Sequence of chain 1.S:
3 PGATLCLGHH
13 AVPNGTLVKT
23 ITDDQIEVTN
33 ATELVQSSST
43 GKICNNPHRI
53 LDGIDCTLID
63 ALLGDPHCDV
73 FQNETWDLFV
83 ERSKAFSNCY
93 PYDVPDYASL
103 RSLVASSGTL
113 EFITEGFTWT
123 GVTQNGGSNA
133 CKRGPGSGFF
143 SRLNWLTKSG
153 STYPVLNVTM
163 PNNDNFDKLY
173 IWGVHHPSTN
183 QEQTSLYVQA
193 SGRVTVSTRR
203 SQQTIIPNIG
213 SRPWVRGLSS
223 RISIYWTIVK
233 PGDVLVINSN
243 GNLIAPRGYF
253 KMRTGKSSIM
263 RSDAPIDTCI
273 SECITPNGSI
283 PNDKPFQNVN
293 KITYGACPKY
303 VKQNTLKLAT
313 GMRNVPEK

Binding-site contacts:
Ligand atom C6 contacts residue ILE115 of chain 1.S at 4.0 Å (hydrophobic).
Ligand atom C2 contacts residue PHE114 of chain 1.S at 3.9 Å (hydrophobic).
Ligand atom C8 contacts residue ASN75 of chain 1.S at 4.4 Å.
Ligand atom C1 contacts residue ASN75 of chain 1.S at 1.4 Å.
Ligand atom O5 contacts residue GLU113 of chain 1.S at 3.7 Å.
Ligand atom C2 contacts residue ASN75 of chain 1.S at 2.3 Å.
Ligand atom C3 contacts residue ASN75 of chain 1.S at 3.7 Å.
Ligand atom O6 contacts residue GLU113 of chain 1.S at 2.8 Å (salt-bridge).
Ligand atom C5 contacts residue PHE114 of chain 1.S at 3.9 Å (hydrophobic).
Ligand atom C6 contacts residue GLU113 of chain 1.S at 3.1 Å.
Ligand atom C5 contacts residue ILE115 of chain 1.S at 4.0 Å (hydrophobic).
Ligand atom C1 contacts residue GLU113 of chain 1.S at 4.4 Å.
Ligand atom O5 contacts residue PHE114 of chain 1.S at 4.1 Å.
Ligand atom C5 contacts residue ASN75 of chain 1.S at 3.7 Å.
Ligand atom O4 contacts residue ILE115 of chain 1.S at 4.1 Å.
Ligand atom N2 contacts residue ASN75 of chain 1.S at 2.8 Å (h-bond).
Ligand atom O7 contacts residue ASN75 of chain 1.S at 3.3 Å (h-bond).
Ligand atom C4 contacts residue PHE114 of chain 1.S at 4.5 Å (hydrophobic).
Ligand atom C7 contacts residue ASN75 of chain 1.S at 3.2 Å.
Ligand atom C5 contacts residue GLU113 of chain 1.S at 4.2 Å.
Ligand atom C4 contacts residue ASN75 of chain 1.S at 4.1 Å.
Ligand atom N2 contacts residue PHE114 of chain 1.S at 4.1 Å.
Ligand atom C1 contacts residue PHE114 of chain 1.S at 3.4 Å (hydrophobic).
Ligand atom O5 contacts residue ASN75 of chain 1.S at 2.4 Å (h-bond).
Ligand atom C3 contacts residue PHE114 of chain 1.S at 3.8 Å (hydrophobic).

This small molecule binds to this protein.
Small molecule (SMILES): CC(=O)N[C@@H]1[C@@H](O)[C@H](O)[C@@H](CO)O[C@H]1O